The protein below binds the small molecule below.
Small molecule (SMILES): CC(=O)N[C@H]1[C@H](O[C@H]2[C@H](O)[C@@H](NC(C)=O)CO[C@@H]2CO)O[C@H](CO)[C@@H](O)[C@@H]1O

Binding-site contacts:
Ligand atom C6 contacts residue TRP237 of chain 4.A at 4.4 Å (hydrophobic).
Ligand atom O6 contacts residue THR168 of chain 4.A at 3.8 Å.
Ligand atom C3 contacts residue ASN166 of chain 4.A at 3.6 Å.
Ligand atom C1 contacts residue ASN166 of chain 4.A at 1.4 Å.
Ligand atom O6 contacts residue TRP237 of chain 4.A at 3.9 Å.
Ligand atom O5 contacts residue ASN166 of chain 4.A at 2.4 Å (h-bond).
Ligand atom C5 contacts residue ASN166 of chain 4.A at 3.6 Å.
Ligand atom C8 contacts residue TRP237 of chain 4.A at 3.6 Å (hydrophobic).
Ligand atom C7 contacts residue ASN166 of chain 4.A at 3.2 Å.
Ligand atom N2 contacts residue ASN166 of chain 4.A at 2.7 Å (h-bond).
Ligand atom C7 contacts residue THR239 of chain 4.A at 4.0 Å.
Ligand atom C4 contacts residue ASN166 of chain 4.A at 4.1 Å.
Ligand atom C1 contacts residue TRP237 of chain 4.A at 4.2 Å (hydrophobic).
Ligand atom O7 contacts residue THR239 of chain 4.A at 3.7 Å.
Ligand atom O7 contacts residue ASN166 of chain 4.A at 3.1 Å (h-bond).
Ligand atom N2 contacts residue THR239 of chain 4.A at 4.0 Å.
Ligand atom C2 contacts residue ASN166 of chain 4.A at 2.2 Å.

Sequence of chain 4.A:
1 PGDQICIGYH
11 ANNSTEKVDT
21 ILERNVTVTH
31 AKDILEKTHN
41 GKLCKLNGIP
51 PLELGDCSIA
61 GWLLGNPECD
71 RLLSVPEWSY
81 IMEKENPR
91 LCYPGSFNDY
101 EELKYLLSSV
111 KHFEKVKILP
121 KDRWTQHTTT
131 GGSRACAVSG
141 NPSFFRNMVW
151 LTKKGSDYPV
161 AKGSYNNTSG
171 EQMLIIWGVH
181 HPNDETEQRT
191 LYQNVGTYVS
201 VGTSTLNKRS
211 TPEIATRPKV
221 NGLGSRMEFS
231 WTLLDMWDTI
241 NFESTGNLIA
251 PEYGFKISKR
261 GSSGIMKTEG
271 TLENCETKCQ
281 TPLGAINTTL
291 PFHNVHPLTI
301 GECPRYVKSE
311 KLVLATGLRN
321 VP